Binding-site contacts:
Ligand atom C14 contacts residue MET132 of chain 20.B at 3.5 Å (hydrophobic).
Ligand atom C4 contacts residue ILE194 of chain 20.B at 3.8 Å (hydrophobic).
Ligand atom C7 contacts residue VAL196 of chain 20.B at 3.5 Å (hydrophobic).
Ligand atom C3 contacts residue ALA24 of chain 20.D at 3.5 Å (hydrophobic).
Ligand atom C4 contacts residue TYR159 of chain 20.B at 3.7 Å (hydrophobic).
Ligand atom C13 contacts residue PHE237 of chain 20.B at 3.7 Å (hydrophobic).
Ligand atom C5 contacts residue ILE194 of chain 20.B at 3.8 Å (hydrophobic).
Ligand atom C11 contacts residue LEU134 of chain 20.B at 3.8 Å (hydrophobic).
Ligand atom C13 contacts residue MET132 of chain 20.B at 3.8 Å (hydrophobic).
Ligand atom C7 contacts residue TYR159 of chain 20.B at 3.7 Å (hydrophobic).
Ligand atom C26 contacts residue LYS113 of chain 20.B at 3.7 Å.
Ligand atom C23 contacts residue PHE237 of chain 20.B at 3.8 Å (hydrophobic).
Ligand atom C21 contacts residue TYR112 of chain 20.B at 3.4 Å (hydrophobic).
Ligand atom C15 contacts residue MET132 of chain 20.B at 3.6 Å (hydrophobic).
Ligand atom C21 contacts residue PHE237 of chain 20.B at 3.7 Å (hydrophobic).
Ligand atom C20 contacts residue TYR112 of chain 20.B at 3.4 Å (hydrophobic).
Ligand atom N4 contacts residue LEU240 of chain 20.B at 3.3 Å.
Ligand atom O25 contacts residue THR111 of chain 20.B at 3.4 Å (h-bond).
Ligand atom C20 contacts residue PHE237 of chain 20.B at 3.4 Å (hydrophobic).
Ligand atom C10 contacts residue MET132 of chain 20.B at 3.7 Å (hydrophobic).
Ligand atom C5 contacts residue TYR159 of chain 20.B at 3.7 Å (hydrophobic).
Ligand atom C18 contacts residue PHE237 of chain 20.B at 3.8 Å (hydrophobic).
Ligand atom C27 contacts residue ASP236 of chain 20.B at 3.6 Å.
Ligand atom O16 contacts residue MET132 of chain 20.B at 3.6 Å.
Ligand atom N6 contacts residue VAL196 of chain 20.B at 3.8 Å.
Ligand atom C8 contacts residue VAL196 of chain 20.B at 3.7 Å (hydrophobic).
Ligand atom O24 contacts residue TYR112 of chain 20.B at 3.8 Å.
Ligand atom C26 contacts residue THR111 of chain 20.B at 3.6 Å.
Ligand atom O25 contacts residue TYR112 of chain 20.B at 3.4 Å.
Ligand atom C3 contacts residue PRO181 of chain 20.B at 3.7 Å (hydrophobic).
Ligand atom C3 contacts residue TYR159 of chain 20.B at 3.7 Å (hydrophobic).
Ligand atom C8 contacts residue TYR159 of chain 20.B at 3.5 Å (hydrophobic).
Ligand atom N3 contacts residue LEU240 of chain 20.B at 3.4 Å.
Ligand atom C23 contacts residue TYR112 of chain 20.B at 3.3 Å (hydrophobic).
Ligand atom C12 contacts residue VAL199 of chain 20.B at 3.7 Å (hydrophobic).
Ligand atom C1 contacts residue ILE183 of chain 20.B at 3.5 Å (hydrophobic).
Ligand atom C19 contacts residue PHE237 of chain 20.B at 3.5 Å (hydrophobic).
Ligand atom C4 contacts residue ALA24 of chain 20.D at 3.5 Å (hydrophobic).
Ligand atom C14 contacts residue VAL199 of chain 20.B at 3.8 Å (hydrophobic).
Ligand atom C1 contacts residue ILE157 of chain 20.B at 3.4 Å (hydrophobic).

This protein binds this small molecule.
Small molecule (SMILES): CCOC(=O)c1ccc(OCCCCC2CCN(c3ccc(C)nn3)CC2)cc1

Sequence of chain 20.B:
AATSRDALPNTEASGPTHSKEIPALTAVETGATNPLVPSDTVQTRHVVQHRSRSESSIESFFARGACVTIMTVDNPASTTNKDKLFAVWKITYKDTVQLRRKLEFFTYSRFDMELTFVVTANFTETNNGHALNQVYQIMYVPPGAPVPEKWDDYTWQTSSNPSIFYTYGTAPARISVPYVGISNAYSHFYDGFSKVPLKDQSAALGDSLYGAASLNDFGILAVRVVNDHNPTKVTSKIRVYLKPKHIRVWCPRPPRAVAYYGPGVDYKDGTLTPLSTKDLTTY

Sequence of chain 20.D:
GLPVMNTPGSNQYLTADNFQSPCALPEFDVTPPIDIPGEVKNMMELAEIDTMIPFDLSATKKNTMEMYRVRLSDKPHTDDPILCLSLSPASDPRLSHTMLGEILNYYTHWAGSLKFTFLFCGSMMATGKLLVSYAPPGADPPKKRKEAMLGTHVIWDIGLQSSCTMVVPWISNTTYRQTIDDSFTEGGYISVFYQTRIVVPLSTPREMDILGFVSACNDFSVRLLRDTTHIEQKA